The small molecule below binds the protein below.
Small molecule (SMILES): CC(=O)N[C@@H]1[C@@H](O)[C@H](O)[C@@H](CO)O[C@H]1O

Binding-site contacts:
Ligand atom O7 contacts residue ASN113 of chain 1.A at 3.7 Å.
Ligand atom O7 contacts residue LYS115 of chain 1.A at 3.2 Å (salt-bridge).
Ligand atom C8 contacts residue LYS115 of chain 1.A at 3.6 Å.
Ligand atom C3 contacts residue ASN125 of chain 1.A at 3.8 Å.
Ligand atom O7 contacts residue ASP114 of chain 1.A at 3.8 Å.
Ligand atom O7 contacts residue ASN125 of chain 1.A at 3.6 Å.
Ligand atom C8 contacts residue ASP114 of chain 1.A at 3.6 Å.
Ligand atom C7 contacts residue ASP114 of chain 1.A at 3.9 Å.
Ligand atom C7 contacts residue ASN125 of chain 1.A at 3.5 Å.
Ligand atom C2 contacts residue ASN125 of chain 1.A at 2.5 Å.
Ligand atom C4 contacts residue ASN125 of chain 1.A at 4.2 Å.
Ligand atom C5 contacts residue ASN125 of chain 1.A at 3.6 Å.
Ligand atom N2 contacts residue ASN125 of chain 1.A at 2.9 Å (h-bond).
Ligand atom C8 contacts residue ASN116 of chain 1.A at 3.4 Å.
Ligand atom C7 contacts residue LYS115 of chain 1.A at 3.8 Å.
Ligand atom C1 contacts residue ASN125 of chain 1.A at 1.4 Å.
Ligand atom O5 contacts residue ASN125 of chain 1.A at 2.4 Å (h-bond).

Sequence of chain 1.A:
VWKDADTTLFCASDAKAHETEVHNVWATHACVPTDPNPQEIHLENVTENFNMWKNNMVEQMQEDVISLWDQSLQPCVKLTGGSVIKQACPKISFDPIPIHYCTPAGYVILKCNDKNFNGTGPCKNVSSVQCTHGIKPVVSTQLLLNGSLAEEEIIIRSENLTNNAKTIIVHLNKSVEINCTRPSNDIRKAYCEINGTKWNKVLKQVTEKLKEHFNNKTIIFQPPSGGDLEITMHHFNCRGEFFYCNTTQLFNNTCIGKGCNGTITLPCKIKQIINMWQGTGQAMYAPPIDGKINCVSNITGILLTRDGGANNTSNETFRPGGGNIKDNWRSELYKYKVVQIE